Sequence of chain 1.B:
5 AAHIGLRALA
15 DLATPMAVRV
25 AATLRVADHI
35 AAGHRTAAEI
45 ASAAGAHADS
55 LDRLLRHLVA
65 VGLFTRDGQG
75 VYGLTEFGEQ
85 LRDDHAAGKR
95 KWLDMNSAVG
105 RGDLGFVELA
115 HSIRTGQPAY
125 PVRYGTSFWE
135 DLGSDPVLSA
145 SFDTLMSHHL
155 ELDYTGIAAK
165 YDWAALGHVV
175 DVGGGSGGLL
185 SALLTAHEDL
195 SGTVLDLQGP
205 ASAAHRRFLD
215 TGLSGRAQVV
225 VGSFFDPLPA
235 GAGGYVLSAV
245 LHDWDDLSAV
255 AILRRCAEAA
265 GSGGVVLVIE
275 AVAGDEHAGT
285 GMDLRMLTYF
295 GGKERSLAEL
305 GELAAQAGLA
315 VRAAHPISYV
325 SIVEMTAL

The protein below binds the small molecule below.
Small molecule (SMILES): O=C(O)c1cc(O)c2ccccc2c1O

Binding-site contacts:
Ligand atom C1G contacts residue PHE146 of chain 1.B at 3.5 Å (hydrophobic).
Ligand atom C1N contacts residue ASP247 of chain 1.B at 3.6 Å.
Ligand atom C1G contacts residue PHE294 of chain 1.B at 3.5 Å (hydrophobic).
Ligand atom C1N contacts residue MET290 of chain 1.B at 3.9 Å (hydrophobic).
Ligand atom C1F contacts residue MET290 of chain 1.B at 4.3 Å (hydrophobic).
Ligand atom O1D contacts residue MET150 of chain 1.B at 4.2 Å.
Ligand atom C1G contacts residue MET290 of chain 1.B at 4.2 Å (hydrophobic).
Ligand atom C1L contacts residue MET150 of chain 1.B at 3.8 Å (hydrophobic).
Ligand atom C1I contacts residue MET150 of chain 1.B at 3.7 Å (hydrophobic).
Ligand atom O1C contacts residue ALA243 of chain 1.B at 3.1 Å (h-bond).
Ligand atom C1F contacts residue PHE146 of chain 1.B at 4.0 Å (hydrophobic).
Ligand atom C1N contacts residue MET150 of chain 1.B at 4.0 Å (hydrophobic).
Ligand atom C1F contacts residue TYR293 of chain 1.B at 3.5 Å (hydrophobic).
Ligand atom C1H contacts residue MET290 of chain 1.B at 4.0 Å (hydrophobic).
Ligand atom C1K contacts residue HIS246 of chain 1.B at 3.5 Å.
Ligand atom C1I contacts residue HIS246 of chain 1.B at 3.5 Å.
Ligand atom C1E contacts residue TYR293 of chain 1.B at 4.0 Å (hydrophobic).
Ligand atom C1O contacts residue MET150 of chain 1.B at 3.8 Å (hydrophobic).
Ligand atom C1M contacts residue MET150 of chain 1.B at 3.7 Å (hydrophobic).
Ligand atom C1F contacts residue PHE294 of chain 1.B at 4.1 Å (hydrophobic).
Ligand atom C1K contacts residue ASP247 of chain 1.B at 3.5 Å.
Ligand atom O1C contacts residue MET150 of chain 1.B at 4.1 Å.
Ligand atom O1A contacts residue MET286 of chain 1.B at 4.2 Å.
Ligand atom C1E contacts residue PHE132 of chain 1.B at 4.0 Å (hydrophobic).
Ligand atom C1N contacts residue PHE146 of chain 1.B at 3.9 Å (hydrophobic).
Ligand atom C1G contacts residue ASP247 of chain 1.B at 3.3 Å.
Ligand atom O1D contacts residue MET286 of chain 1.B at 4.0 Å.
Ligand atom C1E contacts residue ASP247 of chain 1.B at 4.2 Å.
Ligand atom O1D contacts residue ARG289 of chain 1.B at 4.0 Å.
Ligand atom O1C contacts residue ASP247 of chain 1.B at 2.7 Å (salt-bridge).
Ligand atom C1E contacts residue PHE294 of chain 1.B at 3.1 Å (hydrophobic).
Ligand atom C1O contacts residue MET290 of chain 1.B at 3.8 Å (hydrophobic).
Ligand atom C1K contacts residue MET150 of chain 1.B at 3.7 Å (hydrophobic).
Ligand atom C1E contacts residue PHE146 of chain 1.B at 3.7 Å (hydrophobic).
Ligand atom O1B contacts residue HIS153 of chain 1.B at 3.3 Å.
Ligand atom O1C contacts residue SAH1 of chain 1.F at 3.6 Å (h-bond).
Ligand atom C1H contacts residue ARG289 of chain 1.B at 3.9 Å.
Ligand atom O1C contacts residue HIS246 of chain 1.B at 3.3 Å (h-bond).
Ligand atom C1J contacts residue HIS153 of chain 1.B at 4.3 Å.
Ligand atom O1D contacts residue TRP96 of chain 1.B at 3.9 Å.